Sequence of chain 1.B:
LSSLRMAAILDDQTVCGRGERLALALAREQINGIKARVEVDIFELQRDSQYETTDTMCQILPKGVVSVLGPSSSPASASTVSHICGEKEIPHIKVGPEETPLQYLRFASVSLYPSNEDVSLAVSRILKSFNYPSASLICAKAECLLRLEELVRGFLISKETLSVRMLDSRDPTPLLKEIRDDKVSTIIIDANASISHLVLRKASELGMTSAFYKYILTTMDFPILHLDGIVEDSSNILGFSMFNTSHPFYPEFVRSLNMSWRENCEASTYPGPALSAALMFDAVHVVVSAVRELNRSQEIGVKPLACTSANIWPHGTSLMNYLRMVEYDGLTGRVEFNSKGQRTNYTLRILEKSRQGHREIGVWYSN

Binding-site contacts:
Ligand atom C8 contacts residue THR355 of chain 1.B at 4.2 Å.
Ligand atom C7 contacts residue ASN252 of chain 1.B at 3.4 Å.
Ligand atom O5 contacts residue HIS255 of chain 1.B at 3.8 Å.
Ligand atom O5 contacts residue SER254 of chain 1.B at 3.8 Å.
Ligand atom C5 contacts residue ASN252 of chain 1.B at 3.6 Å.
Ligand atom C8 contacts residue ASN252 of chain 1.B at 4.4 Å.
Ligand atom O7 contacts residue GLY341 of chain 1.B at 3.9 Å.
Ligand atom C1 contacts residue HIS255 of chain 1.B at 4.2 Å.
Ligand atom C2 contacts residue ASN252 of chain 1.B at 2.4 Å.
Ligand atom O6 contacts residue PRO256 of chain 1.B at 4.1 Å.
Ligand atom O7 contacts residue ASN252 of chain 1.B at 3.6 Å (h-bond).
Ligand atom C6 contacts residue PRO256 of chain 1.B at 4.5 Å (hydrophobic).
Ligand atom N2 contacts residue ASN252 of chain 1.B at 2.9 Å (h-bond).
Ligand atom C6 contacts residue SER254 of chain 1.B at 3.5 Å.
Ligand atom O6 contacts residue SER254 of chain 1.B at 4.4 Å.
Ligand atom O7 contacts residue NAG1 of chain 1.O at 4.4 Å.
Ligand atom C4 contacts residue ASN252 of chain 1.B at 4.2 Å.
Ligand atom C3 contacts residue ASN252 of chain 1.B at 3.8 Å.
Ligand atom O7 contacts residue ARG342 of chain 1.B at 3.8 Å.
Ligand atom C1 contacts residue SER254 of chain 1.B at 4.0 Å.
Ligand atom C1 contacts residue ASN252 of chain 1.B at 1.4 Å.
Ligand atom C5 contacts residue SER254 of chain 1.B at 4.0 Å.
Ligand atom O5 contacts residue ASN252 of chain 1.B at 2.3 Å (h-bond).

This small molecule binds to this protein.
Small molecule (SMILES): CC(=O)N[C@@H]1[C@@H](O)[C@H](O)[C@@H](CO)O[C@H]1O